The protein below binds the small molecule below.
Small molecule (SMILES): CC(C)C[C@H](NC(=O)[C@H](Cc1ccc(O)cc1)NC(=O)[C@H](CCC(N)=O)NC(=O)CN)C(=O)O

Sequence of chain 1.H:
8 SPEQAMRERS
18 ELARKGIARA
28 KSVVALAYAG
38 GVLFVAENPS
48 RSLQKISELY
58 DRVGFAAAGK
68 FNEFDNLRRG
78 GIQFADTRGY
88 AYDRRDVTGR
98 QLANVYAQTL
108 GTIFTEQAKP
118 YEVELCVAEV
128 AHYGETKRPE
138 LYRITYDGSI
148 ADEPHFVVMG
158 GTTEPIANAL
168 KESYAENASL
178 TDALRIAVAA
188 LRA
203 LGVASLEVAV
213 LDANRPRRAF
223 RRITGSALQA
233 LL

Sequence of chain 1.I:
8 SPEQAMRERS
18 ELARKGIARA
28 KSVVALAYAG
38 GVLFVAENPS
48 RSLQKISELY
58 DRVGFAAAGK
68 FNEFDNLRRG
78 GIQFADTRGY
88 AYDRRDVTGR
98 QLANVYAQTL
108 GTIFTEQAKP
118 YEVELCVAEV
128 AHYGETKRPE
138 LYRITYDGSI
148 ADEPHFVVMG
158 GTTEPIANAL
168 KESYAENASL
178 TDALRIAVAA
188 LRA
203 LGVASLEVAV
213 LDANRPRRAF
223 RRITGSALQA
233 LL

Binding-site contacts:
Ligand atom CZ contacts residue ARG26 of chain 1.I at 3.4 Å.
Ligand atom OH contacts residue ARG26 of chain 1.I at 3.9 Å.
Ligand atom CB contacts residue LYS52 of chain 1.I at 3.2 Å.
Ligand atom CG contacts residue ARG26 of chain 1.I at 3.8 Å.
Ligand atom CB contacts residue ARG26 of chain 1.I at 3.7 Å.
Ligand atom OXT contacts residue LYS28 of chain 1.I at 3.2 Å (salt-bridge).
Ligand atom O contacts residue LYS52 of chain 1.I at 3.5 Å (salt-bridge).
Ligand atom C contacts residue ALA27 of chain 1.I at 3.5 Å (hydrophobic).
Ligand atom CD2 contacts residue ARG26 of chain 1.I at 3.6 Å.
Ligand atom C contacts residue GLY66 of chain 1.I at 2.9 Å.
Ligand atom OH contacts residue GLU119 of chain 1.I at 2.5 Å (salt-bridge).
Ligand atom N contacts residue LYS67 of chain 1.I at 4.1 Å.
Ligand atom OXT contacts residue ALA27 of chain 1.I at 3.9 Å.
Ligand atom OXT contacts residue GLY66 of chain 1.I at 3.8 Å.
Ligand atom CA contacts residue LYS52 of chain 1.I at 3.4 Å.
Ligand atom CE2 contacts residue GLU119 of chain 1.I at 2.8 Å.
Ligand atom O contacts residue LYS67 of chain 1.I at 3.7 Å.
Ligand atom N contacts residue SER146 of chain 1.H at 3.3 Å (h-bond).
Ligand atom CD2 contacts residue GLU119 of chain 1.I at 4.0 Å.
Ligand atom CE2 contacts residue GLY23 of chain 1.I at 3.9 Å.
Ligand atom CE2 contacts residue ARG26 of chain 1.I at 3.4 Å.
Ligand atom CA contacts residue GLY66 of chain 1.I at 3.5 Å.
Ligand atom C contacts residue LYS28 of chain 1.I at 3.6 Å.
Ligand atom CE1 contacts residue ARG26 of chain 1.I at 3.5 Å.
Ligand atom CA contacts residue SER146 of chain 1.H at 3.7 Å.
Ligand atom C contacts residue SER146 of chain 1.H at 3.9 Å.
Ligand atom C contacts residue LYS52 of chain 1.I at 2.6 Å.
Ligand atom OXT contacts residue LYS52 of chain 1.I at 1.5 Å (salt-bridge).
Ligand atom CB contacts residue SER146 of chain 1.H at 3.4 Å.
Ligand atom O contacts residue LYS67 of chain 1.I at 4.1 Å.
Ligand atom CA contacts residue ASP144 of chain 1.H at 3.8 Å.
Ligand atom NE2 contacts residue ILE147 of chain 1.H at 3.9 Å.
Ligand atom CD2 contacts residue GLY23 of chain 1.I at 3.9 Å.
Ligand atom NE2 contacts residue LEU50 of chain 1.I at 3.7 Å.
Ligand atom O contacts residue ALA65 of chain 1.I at 4.1 Å.
Ligand atom CZ contacts residue GLU119 of chain 1.I at 3.0 Å.
Ligand atom CD1 contacts residue ARG26 of chain 1.I at 3.7 Å.
Ligand atom O contacts residue GLY66 of chain 1.I at 1.9 Å (h-bond).
Ligand atom O contacts residue ALA27 of chain 1.I at 3.1 Å.
Ligand atom N contacts residue GLY66 of chain 1.I at 3.0 Å (h-bond).